Sequence of chain 1.A:
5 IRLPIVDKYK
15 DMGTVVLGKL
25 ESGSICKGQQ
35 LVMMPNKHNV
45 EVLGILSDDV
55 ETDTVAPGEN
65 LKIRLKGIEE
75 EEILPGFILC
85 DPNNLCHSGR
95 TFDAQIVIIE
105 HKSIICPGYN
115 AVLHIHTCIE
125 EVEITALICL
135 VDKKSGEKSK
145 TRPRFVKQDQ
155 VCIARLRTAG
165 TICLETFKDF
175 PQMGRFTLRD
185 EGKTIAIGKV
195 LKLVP

Sequence of chain 1.C:
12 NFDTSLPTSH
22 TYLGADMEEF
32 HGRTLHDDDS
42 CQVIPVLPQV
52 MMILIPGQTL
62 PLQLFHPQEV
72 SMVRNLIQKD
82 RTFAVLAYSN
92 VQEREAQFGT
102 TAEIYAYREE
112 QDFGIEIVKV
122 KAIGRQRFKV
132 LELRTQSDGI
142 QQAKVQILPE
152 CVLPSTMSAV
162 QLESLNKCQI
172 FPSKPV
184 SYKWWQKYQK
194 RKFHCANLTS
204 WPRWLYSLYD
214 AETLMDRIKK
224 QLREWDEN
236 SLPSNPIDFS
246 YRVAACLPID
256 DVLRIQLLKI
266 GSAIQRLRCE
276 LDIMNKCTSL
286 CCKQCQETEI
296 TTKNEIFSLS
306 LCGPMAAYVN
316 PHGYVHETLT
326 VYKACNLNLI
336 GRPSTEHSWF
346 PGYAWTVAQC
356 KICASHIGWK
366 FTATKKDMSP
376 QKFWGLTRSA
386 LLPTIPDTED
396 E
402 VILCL

Binding-site contacts:
Ligand atom C8 contacts residue ASN315 of chain 1.C at 3.4 Å.
Ligand atom C4 contacts residue GLY140 of chain 1.A at 3.3 Å.
Ligand atom C1 contacts residue LYS137 of chain 1.A at 3.3 Å.
Ligand atom O1 contacts residue ASN315 of chain 1.C at 2.8 Å (h-bond).
Ligand atom C4 contacts residue ASN315 of chain 1.C at 3.2 Å.
Ligand atom O4 contacts residue HIS317 of chain 1.C at 2.7 Å (h-bond).
Ligand atom O2 contacts residue ASN315 of chain 1.C at 3.3 Å.
Ligand atom O3 contacts residue TRP344 of chain 1.C at 2.7 Å (h-bond).
Ligand atom O1 contacts residue LYS138 of chain 1.A at 2.9 Å (salt-bridge).
Ligand atom O2 contacts residue HIS342 of chain 1.C at 3.3 Å (h-bond).
Ligand atom C22 contacts residue VAL101 of chain 1.A at 3.3 Å (hydrophobic).
Ligand atom C5 contacts residue SER139 of chain 1.A at 2.9 Å.
Ligand atom N4 contacts residue GLU341 of chain 1.C at 2.8 Å (salt-bridge).
Ligand atom C7 contacts residue TRP350 of chain 1.C at 3.2 Å (hydrophobic).
Ligand atom O2 contacts residue PRO316 of chain 1.C at 3.3 Å.
Ligand atom C13 contacts residue TRP344 of chain 1.C at 3.5 Å (hydrophobic).
Ligand atom C15 contacts residue GLU341 of chain 1.C at 3.3 Å.
Ligand atom N2 contacts residue HIS342 of chain 1.C at 2.8 Å (h-bond).
Ligand atom N2 contacts residue TRP344 of chain 1.C at 3.2 Å.
Ligand atom C10 contacts residue TRP350 of chain 1.C at 3.4 Å (hydrophobic).
Ligand atom C13 contacts residue HIS342 of chain 1.C at 3.5 Å.
Ligand atom C18 contacts residue LYS193 of chain 1.A at 3.4 Å.
Ligand atom N1 contacts residue SER139 of chain 1.A at 3.0 Å (h-bond).
Ligand atom N3 contacts residue GLU341 of chain 1.C at 2.9 Å (salt-bridge).
Ligand atom C5 contacts residue GLY140 of chain 1.A at 3.5 Å.
Ligand atom C11 contacts residue TRP350 of chain 1.C at 3.5 Å (hydrophobic).
Ligand atom CL1 contacts residue LYS193 of chain 1.A at 2.5 Å.
Ligand atom C21 contacts residue HIS317 of chain 1.C at 3.5 Å.
Ligand atom C4 contacts residue SER139 of chain 1.A at 3.4 Å.
Ligand atom C12 contacts residue TRP344 of chain 1.C at 3.4 Å (hydrophobic).
Ligand atom C22 contacts residue ILE191 of chain 1.A at 3.2 Å (hydrophobic).
Ligand atom C4 contacts residue LYS137 of chain 1.A at 2.7 Å.
Ligand atom O1 contacts residue SER139 of chain 1.A at 2.7 Å (h-bond).
Ligand atom O3 contacts residue SER343 of chain 1.C at 3.2 Å.
Ligand atom C17 contacts residue LYS193 of chain 1.A at 3.2 Å.
Ligand atom C8 contacts residue SER139 of chain 1.A at 2.6 Å.
Ligand atom C20 contacts residue VAL101 of chain 1.A at 3.1 Å (hydrophobic).
Ligand atom C15 contacts residue HIS317 of chain 1.C at 3.5 Å.
Ligand atom C19 contacts residue VAL101 of chain 1.A at 3.2 Å (hydrophobic).
Ligand atom CL1 contacts residue GLY192 of chain 1.A at 3.5 Å.

This small molecule binds to this protein.
Small molecule (SMILES): Cc1ccc(NC(=O)NCc2ccc3c(c2)CN([C@H]2CCC(=O)NC2=O)C3=O)cc1Cl